Binding-site contacts:
Ligand atom C02 contacts residue PHE42 of chain 1.B at 3.8 Å (hydrophobic).
Ligand atom C32 contacts residue ILE105 of chain 1.B at 3.8 Å (hydrophobic).
Ligand atom N13 contacts residue TRP40 of chain 1.B at 3.6 Å.
Ligand atom C04 contacts residue CYS95 of chain 1.B at 4.0 Å (hydrophobic).
Ligand atom C06 contacts residue ILE105 of chain 1.B at 3.9 Å (hydrophobic).
Ligand atom C17 contacts residue MET108 of chain 1.B at 3.9 Å (hydrophobic).
Ligand atom C03 contacts residue TYR56 of chain 1.B at 3.3 Å (hydrophobic).
Ligand atom F01 contacts residue PHE42 of chain 1.B at 3.5 Å.
Ligand atom C19 contacts residue TRP40 of chain 1.B at 3.9 Å (hydrophobic).
Ligand atom C07 contacts residue PRO41 of chain 1.B at 3.6 Å (hydrophobic).
Ligand atom C14 contacts residue TRP40 of chain 1.B at 3.5 Å (hydrophobic).
Ligand atom C02 contacts residue VAL46 of chain 1.B at 4.0 Å (hydrophobic).
Ligand atom C08 contacts residue ILE105 of chain 1.B at 3.7 Å (hydrophobic).
Ligand atom N33 contacts residue ASN99 of chain 1.B at 2.9 Å (h-bond).
Ligand atom C12 contacts residue LEU51 of chain 1.B at 3.9 Å (hydrophobic).
Ligand atom F01 contacts residue MET91 of chain 1.B at 3.5 Å.
Ligand atom C24 contacts residue LEU51 of chain 1.B at 3.7 Å (hydrophobic).
Ligand atom C27 contacts residue LEU53 of chain 1.B at 3.8 Å (hydrophobic).
Ligand atom C32 contacts residue ASN99 of chain 1.B at 3.1 Å.
Ligand atom C21 contacts residue TRP40 of chain 1.B at 3.7 Å (hydrophobic).
Ligand atom C07 contacts residue PHE42 of chain 1.B at 3.5 Å (hydrophobic).
Ligand atom C23 contacts residue LEU51 of chain 1.B at 3.4 Å (hydrophobic).
Ligand atom C04 contacts residue TYR56 of chain 1.B at 3.6 Å (hydrophobic).
Ligand atom C12 contacts residue PRO41 of chain 1.B at 3.9 Å (hydrophobic).
Ligand atom C15 contacts residue TRP40 of chain 1.B at 3.6 Å (hydrophobic).
Ligand atom C24 contacts residue VAL46 of chain 1.B at 4.0 Å (hydrophobic).
Ligand atom C05 contacts residue ILE105 of chain 1.B at 4.0 Å (hydrophobic).
Ligand atom C23 contacts residue PRO41 of chain 1.B at 3.6 Å (hydrophobic).
Ligand atom N22 contacts residue LEU51 of chain 1.B at 3.5 Å.
Ligand atom C32 contacts residue TYR98 of chain 1.B at 4.0 Å (hydrophobic).
Ligand atom F01 contacts residue MET64 of chain 1.B at 4.0 Å.
Ligand atom C07 contacts residue VAL46 of chain 1.B at 4.0 Å (hydrophobic).
Ligand atom N33 contacts residue TYR98 of chain 1.B at 3.9 Å.
Ligand atom N22 contacts residue PRO41 of chain 1.B at 3.9 Å.
Ligand atom C16 contacts residue TRP40 of chain 1.B at 3.9 Å (hydrophobic).
Ligand atom C18 contacts residue TRP40 of chain 1.B at 4.0 Å (hydrophobic).
Ligand atom N33 contacts residue ILE105 of chain 1.B at 3.8 Å.
Ligand atom C03 contacts residue CYS95 of chain 1.B at 3.7 Å (hydrophobic).
Ligand atom C09 contacts residue ILE105 of chain 1.B at 3.9 Å (hydrophobic).
Ligand atom C06 contacts residue PRO41 of chain 1.B at 3.9 Å (hydrophobic).

A protein and the small-molecule ligand that binds it are described below.
Small molecule (SMILES): Cc1cc(C)cc(Nc2nccc(-c3c(-c4ccc(F)cc4)ncn3C3CCNCC3)n2)c1

Sequence of chain 1.B:
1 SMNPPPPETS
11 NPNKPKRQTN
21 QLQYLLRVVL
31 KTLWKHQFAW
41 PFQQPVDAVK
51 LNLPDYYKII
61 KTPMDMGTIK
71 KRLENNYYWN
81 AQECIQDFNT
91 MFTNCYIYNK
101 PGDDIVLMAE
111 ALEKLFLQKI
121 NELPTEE